Binding-site contacts:
Ligand atom C8 contacts residue GLN278 of chain 6.A at 3.7 Å.
Ligand atom C6 contacts residue ASN272 of chain 6.A at 3.5 Å.
Ligand atom O1B contacts residue SER274 of chain 6.A at 3.9 Å.
Ligand atom O1A contacts residue THR276 of chain 6.A at 3.4 Å (h-bond).
Ligand atom C1 contacts residue THR276 of chain 6.A at 3.5 Å.
Ligand atom C11 contacts residue THR276 of chain 6.A at 3.7 Å.
Ligand atom C5 contacts residue ASN272 of chain 6.A at 3.9 Å.
Ligand atom C11 contacts residue GLN278 of chain 6.A at 3.4 Å.
Ligand atom O1A contacts residue SER274 of chain 6.A at 2.3 Å (h-bond).
Ligand atom O10 contacts residue LEU62 of chain 6.A at 3.6 Å.
Ligand atom C11 contacts residue HIS138 of chain 6.E at 3.4 Å.
Ligand atom O8 contacts residue GLN278 of chain 6.A at 3.5 Å (h-bond).
Ligand atom C1 contacts residue SER274 of chain 6.A at 3.4 Å.
Ligand atom C9 contacts residue LEU67 of chain 6.A at 3.9 Å (hydrophobic).
Ligand atom O8 contacts residue THR276 of chain 6.A at 3.2 Å.
Ligand atom C9 contacts residue GLN278 of chain 6.A at 3.2 Å.
Ligand atom O8 contacts residue LYS68 of chain 6.A at 3.9 Å.
Ligand atom C11 contacts residue PHE65 of chain 6.A at 3.7 Å (hydrophobic).
Ligand atom C4 contacts residue ASN272 of chain 6.A at 4.0 Å.
Ligand atom O1B contacts residue LYS68 of chain 6.A at 3.7 Å.
Ligand atom O9 contacts residue LYS68 of chain 6.A at 2.8 Å (salt-bridge).
Ligand atom C10 contacts residue PHE75 of chain 6.B at 3.9 Å (hydrophobic).
Ligand atom C10 contacts residue GLN278 of chain 6.A at 4.0 Å.
Ligand atom N5 contacts residue ASN272 of chain 6.A at 3.1 Å (h-bond).
Ligand atom C11 contacts residue PHE75 of chain 6.B at 3.5 Å (hydrophobic).
Ligand atom O1B contacts residue THR276 of chain 6.A at 2.8 Å (h-bond).
Ligand atom C11 contacts residue ASN272 of chain 6.A at 3.4 Å.
Ligand atom C10 contacts residue ASN272 of chain 6.A at 3.7 Å.
Ligand atom O10 contacts residue PHE75 of chain 6.B at 3.5 Å.
Ligand atom O1B contacts residue ASN272 of chain 6.A at 3.7 Å.
Ligand atom C1 contacts residue LYS68 of chain 6.A at 3.8 Å.
Ligand atom O1A contacts residue LYS68 of chain 6.A at 3.2 Å (salt-bridge).
Ligand atom C9 contacts residue LYS68 of chain 6.A at 3.8 Å.
Ligand atom C11 contacts residue PHE270 of chain 6.A at 3.8 Å (hydrophobic).
Ligand atom C7 contacts residue GLN278 of chain 6.A at 3.8 Å.
Ligand atom C10 contacts residue LEU62 of chain 6.A at 3.9 Å (hydrophobic).
Ligand atom O9 contacts residue LEU67 of chain 6.A at 3.2 Å.
Ligand atom N5 contacts residue GLN278 of chain 6.A at 3.7 Å.
Ligand atom O8 contacts residue ASN272 of chain 6.A at 3.5 Å (h-bond).
Ligand atom C11 contacts residue LEU62 of chain 6.A at 4.0 Å (hydrophobic).

Sequence of chain 6.E:
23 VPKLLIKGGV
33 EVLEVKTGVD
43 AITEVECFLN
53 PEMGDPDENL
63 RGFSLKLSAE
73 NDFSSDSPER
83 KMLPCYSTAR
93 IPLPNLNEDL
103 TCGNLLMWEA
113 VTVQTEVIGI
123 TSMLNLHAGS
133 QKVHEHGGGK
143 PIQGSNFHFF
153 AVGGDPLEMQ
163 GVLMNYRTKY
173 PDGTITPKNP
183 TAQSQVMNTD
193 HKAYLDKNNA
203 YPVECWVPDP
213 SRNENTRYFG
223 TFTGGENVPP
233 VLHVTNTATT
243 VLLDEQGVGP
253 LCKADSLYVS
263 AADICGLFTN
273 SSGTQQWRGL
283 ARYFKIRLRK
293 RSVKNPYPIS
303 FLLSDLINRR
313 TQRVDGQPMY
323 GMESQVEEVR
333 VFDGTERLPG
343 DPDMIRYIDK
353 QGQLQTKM

The small molecule below binds the protein below.
Small molecule (SMILES): CC(=O)N[C@H]1[C@H]([C@H](O)[C@H](O)CO)O[C@@](O[C@H](CO)[C@@H](O)[C@@H]2O[C@@H](C(=O)O)C[C@H](O)[C@H]2NC(C)=O)(C(=O)O)C[C@@H]1O

Sequence of chain 6.B:
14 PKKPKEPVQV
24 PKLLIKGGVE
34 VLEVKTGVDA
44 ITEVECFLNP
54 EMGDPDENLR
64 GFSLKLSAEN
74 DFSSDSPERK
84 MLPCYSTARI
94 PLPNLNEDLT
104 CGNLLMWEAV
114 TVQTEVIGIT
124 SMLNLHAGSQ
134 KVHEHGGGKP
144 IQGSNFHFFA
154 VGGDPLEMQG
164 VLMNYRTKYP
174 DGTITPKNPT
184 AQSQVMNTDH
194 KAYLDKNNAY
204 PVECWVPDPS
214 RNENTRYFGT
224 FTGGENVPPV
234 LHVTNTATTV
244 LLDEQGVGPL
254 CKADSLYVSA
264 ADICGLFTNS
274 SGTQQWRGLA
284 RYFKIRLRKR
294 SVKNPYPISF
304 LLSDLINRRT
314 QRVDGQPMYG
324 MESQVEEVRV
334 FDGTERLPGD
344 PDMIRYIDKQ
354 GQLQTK

Sequence of chain 6.A:
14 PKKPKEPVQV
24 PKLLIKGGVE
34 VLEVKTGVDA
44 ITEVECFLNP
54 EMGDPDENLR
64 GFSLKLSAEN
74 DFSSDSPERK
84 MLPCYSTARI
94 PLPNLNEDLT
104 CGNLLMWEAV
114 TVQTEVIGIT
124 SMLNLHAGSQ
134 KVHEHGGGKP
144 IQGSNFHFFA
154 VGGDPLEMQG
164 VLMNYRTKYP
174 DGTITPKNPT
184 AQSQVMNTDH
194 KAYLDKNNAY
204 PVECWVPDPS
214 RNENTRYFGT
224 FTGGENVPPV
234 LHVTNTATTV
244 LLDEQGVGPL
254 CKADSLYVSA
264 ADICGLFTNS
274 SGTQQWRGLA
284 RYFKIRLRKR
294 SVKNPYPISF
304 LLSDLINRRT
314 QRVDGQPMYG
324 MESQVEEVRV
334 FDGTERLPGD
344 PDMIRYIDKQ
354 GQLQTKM